Sequence of chain 57.C:
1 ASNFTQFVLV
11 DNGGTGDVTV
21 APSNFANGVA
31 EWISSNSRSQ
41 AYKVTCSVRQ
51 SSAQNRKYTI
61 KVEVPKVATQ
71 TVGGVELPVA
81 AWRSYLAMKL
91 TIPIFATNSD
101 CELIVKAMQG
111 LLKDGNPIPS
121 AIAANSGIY

Binding-site contacts:
Ligand atom O4' contacts residue LYS61 of chain 57.C at 3.7 Å.
Ligand atom N6 contacts residue CYS46 of chain 57.C at 3.6 Å (h-bond).
Ligand atom OP1 contacts residue SER52 of chain 8.C at 3.1 Å.
Ligand atom OP2 contacts residue SER51 of chain 8.C at 3.3 Å (h-bond).
Ligand atom N6 contacts residue THR59 of chain 57.C at 2.7 Å (h-bond).
Ligand atom C6 contacts residue THR45 of chain 57.C at 3.4 Å.
Ligand atom C5 contacts residue THR45 of chain 57.C at 3.4 Å.
Ligand atom C8 contacts residue LYS61 of chain 57.C at 3.6 Å.
Ligand atom N1 contacts residue THR59 of chain 57.C at 3.4 Å.
Ligand atom OP1 contacts residue LYS89 of chain 8.C at 3.5 Å (salt-bridge).
Ligand atom C6 contacts residue THR59 of chain 57.C at 3.5 Å.
Ligand atom O3' contacts residue SER51 of chain 8.C at 3.3 Å (h-bond).
Ligand atom OP2 contacts residue TYR85 of chain 57.C at 2.6 Å (h-bond).
Ligand atom OP1 contacts residue ASN55 of chain 8.C at 3.2 Å.
Ligand atom P contacts residue SER51 of chain 8.C at 3.2 Å.
Ligand atom P contacts residue ARG49 of chain 8.C at 3.7 Å.
Ligand atom N7 contacts residue LYS61 of chain 57.C at 3.4 Å.
Ligand atom C4' contacts residue ARG49 of chain 8.C at 3.6 Å.
Ligand atom OP2 contacts residue LYS57 of chain 8.C at 3.5 Å (salt-bridge).
Ligand atom N7 contacts residue THR45 of chain 57.C at 2.7 Å (h-bond).
Ligand atom O3' contacts residue ARG49 of chain 8.C at 3.6 Å (salt-bridge).
Ligand atom O5' contacts residue LYS89 of chain 8.C at 3.2 Å (salt-bridge).
Ligand atom N7 contacts residue TYR85 of chain 57.C at 3.8 Å.
Ligand atom N1 contacts residue SER47 of chain 57.C at 2.7 Å (h-bond).
Ligand atom OP1 contacts residue ASN55 of chain 8.C at 3.0 Å (h-bond).
Ligand atom C2 contacts residue SER47 of chain 57.C at 3.2 Å.
Ligand atom OP1 contacts residue ARG49 of chain 8.C at 2.6 Å (salt-bridge).
Ligand atom OP2 contacts residue THR91 of chain 8.C at 3.7 Å.
Ligand atom OP1 contacts residue LYS57 of chain 8.C at 2.9 Å.
Ligand atom N6 contacts residue THR45 of chain 57.C at 2.8 Å (h-bond).
Ligand atom OP1 contacts residue SER51 of chain 8.C at 2.7 Å (h-bond).
Ligand atom O5' contacts residue ARG49 of chain 8.C at 3.6 Å (salt-bridge).
Ligand atom OP2 contacts residue LYS89 of chain 8.C at 3.5 Å (salt-bridge).
Ligand atom C5' contacts residue ARG49 of chain 8.C at 2.6 Å.
Ligand atom OP2 contacts residue LYS43 of chain 57.C at 2.7 Å (salt-bridge).
Ligand atom P contacts residue LYS57 of chain 8.C at 3.1 Å.
Ligand atom N9 contacts residue LYS61 of chain 57.C at 3.8 Å.
Ligand atom C5' contacts residue LYS57 of chain 8.C at 3.8 Å.
Ligand atom O5' contacts residue LYS57 of chain 8.C at 2.8 Å (salt-bridge).
Ligand atom OP2 contacts residue LYS57 of chain 8.C at 3.0 Å (salt-bridge).

This protein binds this small molecule.
Small molecule (SMILES): Nc1ccn([C@@H]2O[C@H](CO[P](=O)(O)O[C@H]3[C@@H](O)[C@H](n4cnc5c(N)ncnc54)O[C@@H]3CO[P](=O)(O)O[C@H]3[C@@H](O)[C@H](n4cnc5c(=O)nc(N)[nH]c54)O[C@@H]3CO[P](=O)(O)O[C@H]3[C@@H](O)[C@H](n4cnc5c(N)ncnc54)O[C@@H]3CO[P](=O)(O)O[C@H]3[C@@H](O)[C@H](n4cnc5c(N)ncnc54)O[C@@H]3CO[P](=O)(O)O[C@H]3[C@@H](O)[C@H](n4ccc(=O)[nH]c4=O)O[C@@H]3CO[P](=O)(O)O[C@H]3[C@@H](O)[C@H](n4ccc(N)nc4=O)O[C@@H]3CO[P](=O)(O)O[C@H]3[C@@H](O)[C@H](n4ccc(=O)[nH]c4=O)O[C@@H]3CO[P](=O)(O)O[C@H]3[C@@H](O)[C@H](n4cnc5c(=O)nc(N)[nH]c54)O[C@@H]3CO)[C@@H](O)[C@H]2O)c(=O)n1

Sequence of chain 8.C:
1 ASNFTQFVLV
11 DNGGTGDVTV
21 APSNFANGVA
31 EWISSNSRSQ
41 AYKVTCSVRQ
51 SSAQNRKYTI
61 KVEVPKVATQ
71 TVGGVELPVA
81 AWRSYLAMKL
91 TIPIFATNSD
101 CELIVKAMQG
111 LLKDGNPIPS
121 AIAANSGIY